Sequence of chain 1.A:
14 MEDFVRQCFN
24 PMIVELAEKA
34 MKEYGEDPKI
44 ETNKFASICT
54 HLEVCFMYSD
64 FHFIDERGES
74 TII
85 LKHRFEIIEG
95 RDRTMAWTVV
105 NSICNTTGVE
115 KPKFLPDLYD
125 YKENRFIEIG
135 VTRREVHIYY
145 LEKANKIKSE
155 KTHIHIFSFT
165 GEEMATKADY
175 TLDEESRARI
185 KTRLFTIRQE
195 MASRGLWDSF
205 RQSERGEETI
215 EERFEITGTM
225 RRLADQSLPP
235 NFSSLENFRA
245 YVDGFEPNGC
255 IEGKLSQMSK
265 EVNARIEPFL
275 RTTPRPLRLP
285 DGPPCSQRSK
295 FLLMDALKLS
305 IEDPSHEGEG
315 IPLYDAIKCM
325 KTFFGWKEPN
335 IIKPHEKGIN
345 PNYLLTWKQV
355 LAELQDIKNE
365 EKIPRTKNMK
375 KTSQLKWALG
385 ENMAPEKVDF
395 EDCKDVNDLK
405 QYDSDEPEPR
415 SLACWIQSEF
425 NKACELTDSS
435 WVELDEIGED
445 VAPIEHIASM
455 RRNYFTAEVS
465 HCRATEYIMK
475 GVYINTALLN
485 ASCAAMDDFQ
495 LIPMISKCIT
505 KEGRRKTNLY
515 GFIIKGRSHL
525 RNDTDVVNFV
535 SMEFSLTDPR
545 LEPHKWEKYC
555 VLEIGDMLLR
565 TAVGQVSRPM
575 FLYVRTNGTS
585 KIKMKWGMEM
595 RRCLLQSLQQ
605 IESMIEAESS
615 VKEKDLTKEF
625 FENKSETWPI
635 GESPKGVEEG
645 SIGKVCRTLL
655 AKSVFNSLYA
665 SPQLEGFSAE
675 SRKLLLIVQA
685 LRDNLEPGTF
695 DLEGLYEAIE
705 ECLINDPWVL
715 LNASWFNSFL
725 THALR

The protein below binds the small molecule below.
Small molecule (SMILES): C[C@@H](O)[C@H](NC(=O)[C@@H]1CCCN1C(=O)[C@H](CO)NC(=O)[C@@H](N)Cc1ccc(O)cc1)C(=O)N[C@@H](COP(=O)(O)O)C(=O)N1CCC[C@H]1C(=O)N[C@H](C=O)CO

Binding-site contacts:
Ligand atom CB contacts residue LEU430 of chain 1.A at 3.9 Å (hydrophobic).
Ligand atom N contacts residue LEU430 of chain 1.A at 4.2 Å.
Ligand atom O2P contacts residue GLU429 of chain 1.A at 4.3 Å.
Ligand atom CB contacts residue ARG651 of chain 1.A at 4.0 Å.
Ligand atom O3P contacts residue LYS648 of chain 1.A at 3.3 Å.
Ligand atom OG contacts residue GLU429 of chain 1.A at 4.3 Å.
Ligand atom CA contacts residue GLU462 of chain 1.A at 4.1 Å.
Ligand atom CA contacts residue LEU430 of chain 1.A at 4.2 Å (hydrophobic).
Ligand atom CD1 contacts residue PHE625 of chain 1.A at 4.2 Å (hydrophobic).
Ligand atom O contacts residue LEU430 of chain 1.A at 4.0 Å.
Ligand atom P contacts residue LYS648 of chain 1.A at 3.9 Å.
Ligand atom C contacts residue LEU430 of chain 1.A at 4.2 Å (hydrophobic).
Ligand atom CB contacts residue GLU462 of chain 1.A at 3.6 Å.
Ligand atom CE1 contacts residue PHE625 of chain 1.A at 3.2 Å (hydrophobic).
Ligand atom CG contacts residue ALA461 of chain 1.A at 4.2 Å (hydrophobic).
Ligand atom CB contacts residue ALA461 of chain 1.A at 4.1 Å (hydrophobic).
Ligand atom CZ contacts residue GLU462 of chain 1.A at 3.2 Å.
Ligand atom CD1 contacts residue TYR458 of chain 1.A at 3.8 Å (hydrophobic).
Ligand atom O contacts residue LYS628 of chain 1.A at 3.9 Å.
Ligand atom OH contacts residue PHE625 of chain 1.A at 3.3 Å (h-bond).
Ligand atom CB contacts residue TYR458 of chain 1.A at 4.3 Å (hydrophobic).
Ligand atom CE1 contacts residue TYR458 of chain 1.A at 4.4 Å (hydrophobic).
Ligand atom CE2 contacts residue GLU462 of chain 1.A at 3.0 Å.
Ligand atom C contacts residue LEU430 of chain 1.A at 4.0 Å (hydrophobic).
Ligand atom O2P contacts residue LYS648 of chain 1.A at 3.4 Å (salt-bridge).
Ligand atom N contacts residue LEU430 of chain 1.A at 4.0 Å.
Ligand atom OH contacts residue GLU462 of chain 1.A at 2.5 Å (salt-bridge).
Ligand atom CZ contacts residue PHE625 of chain 1.A at 3.5 Å (hydrophobic).
Ligand atom CG contacts residue GLU462 of chain 1.A at 3.9 Å.
Ligand atom CD2 contacts residue GLU462 of chain 1.A at 4.3 Å.
Ligand atom CG contacts residue TYR458 of chain 1.A at 4.0 Å (hydrophobic).
Ligand atom P contacts residue ARG651 of chain 1.A at 3.8 Å.
Ligand atom CD2 contacts residue ALA461 of chain 1.A at 3.5 Å (hydrophobic).
Ligand atom O1P contacts residue LYS648 of chain 1.A at 3.4 Å.
Ligand atom O2P contacts residue ARG651 of chain 1.A at 2.8 Å (salt-bridge).
Ligand atom CG contacts residue ALA461 of chain 1.A at 2.9 Å (hydrophobic).
Ligand atom O1P contacts residue ARG651 of chain 1.A at 3.2 Å (salt-bridge).
Ligand atom CD contacts residue ALA461 of chain 1.A at 3.8 Å (hydrophobic).
Ligand atom CB contacts residue ALA461 of chain 1.A at 3.9 Å (hydrophobic).
Ligand atom O contacts residue ALA461 of chain 1.A at 3.9 Å.